This protein binds this small molecule.
Small molecule (SMILES): Nc1ncnc2c1ncn2[C@@H]1O[C@H](COP(=O)(O)OP(=O)(O)OP(O)(O)=S)[C@@H](O)[C@H]1O

Sequence of chain 1.E:
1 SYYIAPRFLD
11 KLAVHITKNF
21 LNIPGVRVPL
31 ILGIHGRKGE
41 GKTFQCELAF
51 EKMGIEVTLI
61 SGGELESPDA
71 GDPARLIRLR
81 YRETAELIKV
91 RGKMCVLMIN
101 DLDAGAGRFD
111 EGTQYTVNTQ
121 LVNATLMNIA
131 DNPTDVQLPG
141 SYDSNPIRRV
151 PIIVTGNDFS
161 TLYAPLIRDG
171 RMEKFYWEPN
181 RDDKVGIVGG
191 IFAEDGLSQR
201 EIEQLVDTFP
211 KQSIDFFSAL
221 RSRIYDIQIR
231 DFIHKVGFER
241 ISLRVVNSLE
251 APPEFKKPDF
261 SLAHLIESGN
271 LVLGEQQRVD

Binding-site contacts:
Ligand atom O1B contacts residue ARG37 of chain 1.E at 3.2 Å (salt-bridge).
Ligand atom O1A contacts residue GLY41 of chain 1.E at 3.6 Å.
Ligand atom PB contacts residue LYS42 of chain 1.E at 3.5 Å.
Ligand atom O1A contacts residue THR43 of chain 1.E at 3.5 Å (h-bond).
Ligand atom S1G contacts residue ARG171 of chain 1.F at 2.9 Å (salt-bridge).
Ligand atom N9 contacts residue PHE44 of chain 1.E at 3.6 Å.
Ligand atom C6 contacts residue ILE187 of chain 1.E at 3.5 Å (hydrophobic).
Ligand atom O2B contacts residue MG1 of chain 1.EA at 2.4 Å.
Ligand atom PG contacts residue MG1 of chain 1.EA at 3.0 Å.
Ligand atom PB contacts residue MG1 of chain 1.EA at 3.3 Å.
Ligand atom O2G contacts residue MG1 of chain 1.EA at 1.8 Å.
Ligand atom N6 contacts residue GLN45 of chain 1.E at 3.5 Å.
Ligand atom C4 contacts residue PHE44 of chain 1.E at 3.4 Å (hydrophobic).
Ligand atom O3A contacts residue GLY39 of chain 1.E at 3.6 Å.
Ligand atom O1B contacts residue GLU40 of chain 1.E at 3.2 Å (salt-bridge).
Ligand atom O3' contacts residue ARG27 of chain 1.F at 3.2 Å (salt-bridge).
Ligand atom O2' contacts residue ARG27 of chain 1.F at 3.6 Å (salt-bridge).
Ligand atom O2A contacts residue ARG168 of chain 1.F at 3.2 Å (salt-bridge).
Ligand atom C2 contacts residue TYR2 of chain 1.E at 3.5 Å (hydrophobic).
Ligand atom O2' contacts residue SER218 of chain 1.E at 3.4 Å (h-bond).
Ligand atom O2B contacts residue THR43 of chain 1.E at 3.1 Å (h-bond).
Ligand atom O1B contacts residue GLY41 of chain 1.E at 3.2 Å (h-bond).
Ligand atom O2B contacts residue LYS42 of chain 1.E at 3.3 Å (salt-bridge).
Ligand atom O2A contacts residue MG1 of chain 1.EA at 2.4 Å.
Ligand atom O4' contacts residue ASP215 of chain 1.E at 3.5 Å.
Ligand atom N6 contacts residue TYR3 of chain 1.E at 3.1 Å (h-bond).
Ligand atom O3G contacts residue LYS42 of chain 1.E at 3.0 Å (salt-bridge).
Ligand atom O1A contacts residue PHE44 of chain 1.E at 2.9 Å (h-bond).
Ligand atom N1 contacts residue ILE187 of chain 1.E at 3.5 Å.
Ligand atom O3B contacts residue GLY39 of chain 1.E at 3.1 Å (h-bond).
Ligand atom C5 contacts residue PHE44 of chain 1.E at 3.3 Å (hydrophobic).
Ligand atom O1B contacts residue GLY39 of chain 1.E at 3.4 Å (h-bond).
Ligand atom N9 contacts residue ILE214 of chain 1.E at 3.5 Å.
Ligand atom O3A contacts residue GLY41 of chain 1.E at 3.0 Å (h-bond).
Ligand atom PB contacts residue GLY39 of chain 1.E at 3.6 Å.
Ligand atom O3B contacts residue MG1 of chain 1.EA at 3.0 Å.
Ligand atom O3A contacts residue LYS42 of chain 1.E at 3.5 Å (salt-bridge).
Ligand atom N7 contacts residue PHE44 of chain 1.E at 3.3 Å.
Ligand atom C8 contacts residue PHE44 of chain 1.E at 3.5 Å (hydrophobic).
Ligand atom O1B contacts residue LYS42 of chain 1.E at 2.9 Å (salt-bridge).

Sequence of chain 1.F:
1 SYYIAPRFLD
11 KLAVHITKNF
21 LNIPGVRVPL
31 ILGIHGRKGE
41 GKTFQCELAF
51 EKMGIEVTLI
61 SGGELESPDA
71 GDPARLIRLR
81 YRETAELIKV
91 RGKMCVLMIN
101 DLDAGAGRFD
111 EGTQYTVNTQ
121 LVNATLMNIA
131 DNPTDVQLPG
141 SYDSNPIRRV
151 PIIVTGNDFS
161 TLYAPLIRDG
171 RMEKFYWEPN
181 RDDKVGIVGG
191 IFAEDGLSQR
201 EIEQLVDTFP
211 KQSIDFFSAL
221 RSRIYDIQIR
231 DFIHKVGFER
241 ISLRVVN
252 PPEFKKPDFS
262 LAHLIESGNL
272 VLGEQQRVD